Sequence of chain 1.B:
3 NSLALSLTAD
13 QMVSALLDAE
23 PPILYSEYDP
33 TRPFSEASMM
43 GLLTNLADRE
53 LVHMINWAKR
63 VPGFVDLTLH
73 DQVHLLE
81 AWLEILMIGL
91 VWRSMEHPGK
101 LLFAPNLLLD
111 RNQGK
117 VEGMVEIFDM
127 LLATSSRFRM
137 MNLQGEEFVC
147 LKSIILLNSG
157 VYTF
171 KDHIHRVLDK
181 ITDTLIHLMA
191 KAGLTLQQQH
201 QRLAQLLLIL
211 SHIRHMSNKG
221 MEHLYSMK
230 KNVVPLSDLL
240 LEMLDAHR

Binding-site contacts:
Ligand atom C13 contacts residue ILE123 of chain 1.B at 4.2 Å (hydrophobic).
Ligand atom O1 contacts residue PHE103 of chain 1.B at 3.9 Å.
Ligand atom C7 contacts residue LEU90 of chain 1.B at 4.1 Å (hydrophobic).
Ligand atom C1 contacts residue ALA49 of chain 1.B at 4.2 Å (hydrophobic).
Ligand atom C3 contacts residue LEU45 of chain 1.B at 3.5 Å (hydrophobic).
Ligand atom C8 contacts residue LEU86 of chain 1.B at 4.2 Å (hydrophobic).
Ligand atom C7 contacts residue PHE103 of chain 1.B at 3.7 Å (hydrophobic).
Ligand atom C15 contacts residue LEU45 of chain 1.B at 4.3 Å (hydrophobic).
Ligand atom C5 contacts residue LEU86 of chain 1.B at 4.3 Å (hydrophobic).
Ligand atom C9 contacts residue LEU86 of chain 1.B at 4.3 Å (hydrophobic).
Ligand atom O2 contacts residue ILE123 of chain 1.B at 3.0 Å.
Ligand atom C15 contacts residue PHE103 of chain 1.B at 4.3 Å (hydrophobic).
Ligand atom O2 contacts residue MET120 of chain 1.B at 3.4 Å.
Ligand atom C9 contacts residue PHE103 of chain 1.B at 4.0 Å (hydrophobic).
Ligand atom C13 contacts residue MET120 of chain 1.B at 4.0 Å (hydrophobic).
Ligand atom C5 contacts residue LEU83 of chain 1.B at 4.2 Å (hydrophobic).
Ligand atom O2 contacts residue HIS223 of chain 1.B at 3.0 Å (h-bond).
Ligand atom C9 contacts residue ALA49 of chain 1.B at 4.1 Å (hydrophobic).
Ligand atom C9 contacts residue LEU45 of chain 1.B at 4.3 Å (hydrophobic).
Ligand atom C12 contacts residue HIS223 of chain 1.B at 3.7 Å.
Ligand atom C8 contacts residue PHE103 of chain 1.B at 3.8 Å (hydrophobic).
Ligand atom O1 contacts residue LEU86 of chain 1.B at 3.9 Å.
Ligand atom O1 contacts residue ARG93 of chain 1.B at 3.6 Å.
Ligand atom C13 contacts residue HIS223 of chain 1.B at 3.7 Å.
Ligand atom C8 contacts residue GLU52 of chain 1.B at 3.7 Å.
Ligand atom O1 contacts residue LEU90 of chain 1.B at 3.9 Å.
Ligand atom C7 contacts residue LEU86 of chain 1.B at 4.1 Å (hydrophobic).
Ligand atom C12 contacts residue GLY220 of chain 1.B at 4.2 Å.
Ligand atom C6 contacts residue PHE103 of chain 1.B at 4.0 Å (hydrophobic).
Ligand atom C14 contacts residue MET120 of chain 1.B at 3.7 Å (hydrophobic).
Ligand atom C5 contacts residue ALA49 of chain 1.B at 3.9 Å (hydrophobic).
Ligand atom C10 contacts residue LEU45 of chain 1.B at 3.6 Å (hydrophobic).
Ligand atom C9 contacts residue GLU52 of chain 1.B at 3.3 Å.
Ligand atom C3 contacts residue THR46 of chain 1.B at 3.8 Å.
Ligand atom O1 contacts residue GLU52 of chain 1.B at 3.3 Å (salt-bridge).
Ligand atom C10 contacts residue LEU86 of chain 1.B at 4.3 Å (hydrophobic).
Ligand atom C3 contacts residue ALA49 of chain 1.B at 4.0 Å (hydrophobic).
Ligand atom C10 contacts residue ALA49 of chain 1.B at 3.4 Å (hydrophobic).
Ligand atom C1 contacts residue PHE103 of chain 1.B at 4.4 Å (hydrophobic).
Ligand atom C2 contacts residue ALA49 of chain 1.B at 4.3 Å (hydrophobic).

The protein below binds the small molecule below.
Small molecule (SMILES): CC(C)(c1ccc(O)cc1)c1ccc(O)cc1